The protein below binds the small molecule below.
Small molecule (SMILES): CC(=O)N[C@H]1[C@H](O[C@H]2[C@H](O)[C@@H](NC(C)=O)CO[C@@H]2CO)O[C@H](CO)[C@@H](O)[C@@H]1O

Binding-site contacts:
Ligand atom C2 contacts residue ASN55 of chain 1.E at 2.5 Å.
Ligand atom C8 contacts residue ASN55 of chain 1.E at 4.5 Å.
Ligand atom C3 contacts residue ASN55 of chain 1.E at 3.8 Å.
Ligand atom C1 contacts residue ASN55 of chain 1.E at 1.4 Å.
Ligand atom C5 contacts residue ASN55 of chain 1.E at 3.6 Å.
Ligand atom N2 contacts residue ASN55 of chain 1.E at 2.9 Å (h-bond).
Ligand atom C7 contacts residue ASN55 of chain 1.E at 3.3 Å.
Ligand atom O7 contacts residue ASN55 of chain 1.E at 3.3 Å (h-bond).
Ligand atom O5 contacts residue ASN55 of chain 1.E at 2.3 Å (h-bond).
Ligand atom C4 contacts residue ASN55 of chain 1.E at 4.2 Å.

Sequence of chain 1.E:
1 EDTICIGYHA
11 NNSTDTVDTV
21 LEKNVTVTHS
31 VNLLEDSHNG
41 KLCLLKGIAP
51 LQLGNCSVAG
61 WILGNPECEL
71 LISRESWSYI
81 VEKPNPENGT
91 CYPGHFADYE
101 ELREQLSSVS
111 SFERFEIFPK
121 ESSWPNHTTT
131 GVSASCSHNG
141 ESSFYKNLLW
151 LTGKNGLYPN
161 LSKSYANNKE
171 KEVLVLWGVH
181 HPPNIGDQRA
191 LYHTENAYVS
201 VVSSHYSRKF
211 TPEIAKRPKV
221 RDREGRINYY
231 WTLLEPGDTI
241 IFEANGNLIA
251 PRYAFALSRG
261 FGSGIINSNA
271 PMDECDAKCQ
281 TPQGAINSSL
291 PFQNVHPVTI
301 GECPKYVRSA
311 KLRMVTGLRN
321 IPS